Sequence of chain 1.A:
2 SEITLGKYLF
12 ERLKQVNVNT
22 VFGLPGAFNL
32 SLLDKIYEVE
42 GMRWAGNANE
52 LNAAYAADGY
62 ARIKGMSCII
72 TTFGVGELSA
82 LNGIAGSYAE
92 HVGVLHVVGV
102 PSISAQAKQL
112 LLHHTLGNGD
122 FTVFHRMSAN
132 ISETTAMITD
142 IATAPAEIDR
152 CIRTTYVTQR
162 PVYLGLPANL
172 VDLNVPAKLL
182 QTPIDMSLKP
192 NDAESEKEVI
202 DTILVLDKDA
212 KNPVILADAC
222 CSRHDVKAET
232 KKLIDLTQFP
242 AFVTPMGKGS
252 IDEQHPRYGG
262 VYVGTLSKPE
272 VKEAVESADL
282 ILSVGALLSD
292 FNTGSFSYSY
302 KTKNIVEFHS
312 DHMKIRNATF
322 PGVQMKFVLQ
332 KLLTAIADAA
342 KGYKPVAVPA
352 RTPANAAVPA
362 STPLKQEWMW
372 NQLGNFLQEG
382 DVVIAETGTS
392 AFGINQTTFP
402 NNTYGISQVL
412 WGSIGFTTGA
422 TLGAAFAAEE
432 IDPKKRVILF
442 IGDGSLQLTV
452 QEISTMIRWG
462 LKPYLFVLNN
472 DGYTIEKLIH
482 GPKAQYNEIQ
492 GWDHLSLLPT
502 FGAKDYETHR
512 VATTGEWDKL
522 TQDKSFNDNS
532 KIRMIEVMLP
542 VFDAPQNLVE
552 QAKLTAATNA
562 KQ

Binding-site contacts:
Ligand atom C contacts residue HIS225 of chain 1.A at 4.1 Å.
Ligand atom C contacts residue SER311 of chain 1.A at 3.5 Å.
Ligand atom OXT contacts residue MET326 of chain 1.A at 4.3 Å.
Ligand atom O3 contacts residue CYS221 of chain 1.A at 2.8 Å (h-bond).
Ligand atom CB contacts residue CYS221 of chain 1.A at 2.6 Å (hydrophobic).
Ligand atom O contacts residue SER311 of chain 1.A at 2.7 Å (h-bond).
Ligand atom CB contacts residue HIS310 of chain 1.A at 4.2 Å.
Ligand atom O contacts residue HIS225 of chain 1.A at 3.7 Å.
Ligand atom OXT contacts residue PHE309 of chain 1.A at 4.4 Å.
Ligand atom CB contacts residue LEU288 of chain 1.A at 4.4 Å (hydrophobic).
Ligand atom CB contacts residue ALA287 of chain 1.A at 3.7 Å (hydrophobic).
Ligand atom O3 contacts residue GLY286 of chain 1.A at 3.1 Å.
Ligand atom OXT contacts residue SER311 of chain 1.A at 2.7 Å (h-bond).
Ligand atom O3 contacts residue HIS310 of chain 1.A at 2.8 Å (h-bond).
Ligand atom OXT contacts residue CYS221 of chain 1.A at 3.4 Å.
Ligand atom C contacts residue HIS310 of chain 1.A at 3.7 Å.
Ligand atom CA contacts residue CYS221 of chain 1.A at 2.1 Å (hydrophobic).
Ligand atom CA contacts residue HIS310 of chain 1.A at 3.6 Å.
Ligand atom OXT contacts residue HIS310 of chain 1.A at 3.0 Å.
Ligand atom O3 contacts residue ALA287 of chain 1.A at 3.0 Å (h-bond).
Ligand atom CA contacts residue GLY286 of chain 1.A at 4.1 Å.
Ligand atom O contacts residue CYS221 of chain 1.A at 3.4 Å (h-bond).
Ligand atom C contacts residue CYS221 of chain 1.A at 2.8 Å (hydrophobic).
Ligand atom OXT contacts residue GLY286 of chain 1.A at 4.3 Å.
Ligand atom CA contacts residue ALA287 of chain 1.A at 3.8 Å (hydrophobic).
Ligand atom O contacts residue HIS92 of chain 1.A at 3.7 Å.
Ligand atom CB contacts residue HIS92 of chain 1.A at 4.0 Å.

The protein below binds the small molecule below.
Small molecule (SMILES): CC(=O)C(=O)O